A protein and the small-molecule ligand that binds it are described below.
Small molecule (SMILES): Cc1cccc(Nc2ncc(-c3cccnc3)c3cccnc23)n1

Binding-site contacts:
Ligand atom N8 contacts residue MET267 of chain 1.A at 3.7 Å.
Ligand atom C17 contacts residue TYR247 of chain 1.A at 3.5 Å (hydrophobic).
Ligand atom C21 contacts residue MET267 of chain 1.A at 3.4 Å (hydrophobic).
Ligand atom C19 contacts residue SER231 of chain 1.A at 3.5 Å.
Ligand atom N3 contacts residue PHE283 of chain 1.A at 3.5 Å.
Ligand atom C6 contacts residue ILE246 of chain 1.A at 3.9 Å (hydrophobic).
Ligand atom C14 contacts residue VAL232 of chain 1.A at 3.8 Å (hydrophobic).
Ligand atom C13 contacts residue PHE283 of chain 1.A at 3.9 Å (hydrophobic).
Ligand atom C23 contacts residue LEU229 of chain 1.A at 3.7 Å (hydrophobic).
Ligand atom C1 contacts residue PHE283 of chain 1.A at 3.7 Å (hydrophobic).
Ligand atom C21 contacts residue GLY279 of chain 1.A at 3.4 Å.
Ligand atom C16 contacts residue TYR247 of chain 1.A at 3.4 Å (hydrophobic).
Ligand atom C2 contacts residue PHE283 of chain 1.A at 3.6 Å (hydrophobic).
Ligand atom C17 contacts residue GLY279 of chain 1.A at 3.4 Å.
Ligand atom N4 contacts residue GLN280 of chain 1.A at 3.2 Å (h-bond).
Ligand atom C16 contacts residue GLN280 of chain 1.A at 3.9 Å.
Ligand atom C24 contacts residue ALA243 of chain 1.A at 3.9 Å (hydrophobic).
Ligand atom N3 contacts residue PHE250 of chain 1.A at 3.7 Å.
Ligand atom C7 contacts residue PHE283 of chain 1.A at 3.5 Å (hydrophobic).
Ligand atom C14 contacts residue GLN280 of chain 1.A at 3.5 Å.
Ligand atom C17 contacts residue MET267 of chain 1.A at 3.6 Å (hydrophobic).
Ligand atom C19 contacts residue ALA243 of chain 1.A at 3.5 Å (hydrophobic).
Ligand atom C20 contacts residue ILE246 of chain 1.A at 3.5 Å (hydrophobic).
Ligand atom C9 contacts residue GLN280 of chain 1.A at 3.1 Å.
Ligand atom C24 contacts residue THR242 of chain 1.A at 3.5 Å.
Ligand atom C1 contacts residue PHE250 of chain 1.A at 3.9 Å (hydrophobic).
Ligand atom N8 contacts residue PHE283 of chain 1.A at 3.2 Å.
Ligand atom N12 contacts residue THR239 of chain 1.A at 3.6 Å.
Ligand atom C18 contacts residue LEU229 of chain 1.A at 3.9 Å (hydrophobic).
Ligand atom C5 contacts residue PHE283 of chain 1.A at 3.9 Å (hydrophobic).
Ligand atom C22 contacts residue MET267 of chain 1.A at 3.8 Å (hydrophobic).
Ligand atom C7 contacts residue MET267 of chain 1.A at 3.6 Å (hydrophobic).
Ligand atom C13 contacts residue MET267 of chain 1.A at 3.4 Å (hydrophobic).
Ligand atom C24 contacts residue SER231 of chain 1.A at 3.3 Å.
Ligand atom C16 contacts residue MET267 of chain 1.A at 3.6 Å (hydrophobic).
Ligand atom C11 contacts residue ILE246 of chain 1.A at 3.8 Å (hydrophobic).
Ligand atom N12 contacts residue ALA243 of chain 1.A at 3.9 Å.
Ligand atom C19 contacts residue THR242 of chain 1.A at 3.9 Å.
Ligand atom C19 contacts residue THR239 of chain 1.A at 3.5 Å.
Ligand atom N10 contacts residue PHE283 of chain 1.A at 3.7 Å.

Sequence of chain 1.A:
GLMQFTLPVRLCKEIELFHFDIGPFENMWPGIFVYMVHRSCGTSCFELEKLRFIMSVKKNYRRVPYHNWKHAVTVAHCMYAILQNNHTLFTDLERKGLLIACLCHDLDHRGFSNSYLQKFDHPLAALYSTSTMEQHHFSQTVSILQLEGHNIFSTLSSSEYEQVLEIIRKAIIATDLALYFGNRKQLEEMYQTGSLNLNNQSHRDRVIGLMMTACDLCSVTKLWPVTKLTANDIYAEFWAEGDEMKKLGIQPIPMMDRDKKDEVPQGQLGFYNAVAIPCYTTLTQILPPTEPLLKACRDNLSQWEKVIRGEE